This small molecule binds to this protein.
Small molecule (SMILES): CC(C)=CCCC(C)=CCS[P](=O)(O)OP(=O)(O)O

Binding-site contacts:
Ligand atom C1 contacts residue ASN290 of chain 1.B at 3.8 Å.
Ligand atom O3A contacts residue TYR292 of chain 1.B at 2.6 Å (h-bond).
Ligand atom C8 contacts residue ASN231 of chain 1.B at 3.8 Å.
Ligand atom O1B contacts residue ASN290 of chain 1.B at 3.5 Å (h-bond).
Ligand atom O1A contacts residue BTB1 of chain 1.H at 3.5 Å (h-bond).
Ligand atom C7 contacts residue VAL235 of chain 1.B at 3.8 Å (hydrophobic).
Ligand atom C10 contacts residue ALA275 of chain 1.B at 3.3 Å (hydrophobic).
Ligand atom C10 contacts residue ASN290 of chain 1.B at 3.4 Å.
Ligand atom C9 contacts residue ALA233 of chain 1.B at 3.1 Å (hydrophobic).
Ligand atom C5 contacts residue SER277 of chain 1.B at 3.8 Å.
Ligand atom C8 contacts residue GLU232 of chain 1.B at 3.3 Å.
Ligand atom S1 contacts residue LYS58 of chain 1.B at 3.1 Å.
Ligand atom PA contacts residue BTB1 of chain 1.H at 3.6 Å.
Ligand atom O3B contacts residue ARG68 of chain 1.B at 3.0 Å (salt-bridge).
Ligand atom PA contacts residue TYR188 of chain 1.B at 3.9 Å.
Ligand atom O1B contacts residue MG1 of chain 1.F at 3.4 Å.
Ligand atom O3A contacts residue BTB1 of chain 1.H at 2.9 Å (h-bond).
Ligand atom PA contacts residue TYR237 of chain 1.B at 3.5 Å.
Ligand atom PB contacts residue MG1 of chain 1.F at 3.2 Å.
Ligand atom O2B contacts residue LYS135 of chain 1.B at 3.7 Å.
Ligand atom O1A contacts residue LYS137 of chain 1.B at 2.7 Å (salt-bridge).
Ligand atom PA contacts residue MG1 of chain 1.F at 3.3 Å.
Ligand atom O1B contacts residue TYR292 of chain 1.B at 3.7 Å.
Ligand atom O3A contacts residue TYR237 of chain 1.B at 2.7 Å (h-bond).
Ligand atom S1 contacts residue ASN290 of chain 1.B at 3.3 Å (h-bond).
Ligand atom C8 contacts residue ALA233 of chain 1.B at 3.4 Å (hydrophobic).
Ligand atom O2A contacts residue TYR188 of chain 1.B at 2.7 Å (h-bond).
Ligand atom C9 contacts residue SER277 of chain 1.B at 3.4 Å.
Ligand atom PA contacts residue TYR292 of chain 1.B at 3.8 Å.
Ligand atom O2A contacts residue TYR237 of chain 1.B at 3.1 Å (h-bond).
Ligand atom O1B contacts residue ARG68 of chain 1.B at 3.4 Å (salt-bridge).
Ligand atom O2B contacts residue MG1 of chain 1.F at 2.0 Å.
Ligand atom PA contacts residue LYS137 of chain 1.B at 3.7 Å.
Ligand atom O2A contacts residue MG1 of chain 1.F at 2.1 Å.
Ligand atom O2A contacts residue GLU186 of chain 1.B at 3.0 Å (salt-bridge).
Ligand atom C9 contacts residue ASN234 of chain 1.B at 3.7 Å.
Ligand atom C7 contacts residue ALA233 of chain 1.B at 3.6 Å (hydrophobic).
Ligand atom O1A contacts residue ARG68 of chain 1.B at 3.6 Å.
Ligand atom O3B contacts residue LYS135 of chain 1.B at 2.8 Å (salt-bridge).
Ligand atom PB contacts residue LYS135 of chain 1.B at 3.8 Å.

Sequence of chain 1.B:
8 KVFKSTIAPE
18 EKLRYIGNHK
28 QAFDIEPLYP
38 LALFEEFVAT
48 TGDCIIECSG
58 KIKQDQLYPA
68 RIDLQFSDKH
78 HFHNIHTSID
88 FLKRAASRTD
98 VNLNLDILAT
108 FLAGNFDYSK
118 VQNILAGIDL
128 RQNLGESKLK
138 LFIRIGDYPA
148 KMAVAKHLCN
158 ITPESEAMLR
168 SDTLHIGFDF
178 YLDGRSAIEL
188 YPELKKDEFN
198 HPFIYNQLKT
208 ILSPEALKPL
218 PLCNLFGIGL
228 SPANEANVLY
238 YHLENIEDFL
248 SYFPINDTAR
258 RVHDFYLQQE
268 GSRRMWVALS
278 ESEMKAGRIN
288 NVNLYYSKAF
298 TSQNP